This small molecule binds to this protein.
Small molecule (SMILES): O=C(O)[C@@H]1O[C@H](O[C@H]2[C@@H](OS(=O)(=O)O)O[C@@H](O)[C@H](NS(=O)(=O)O)[C@H]2O)[C@@H](OS(=O)(=O)O)[C@H](O)[C@@H]1O

Sequence of chain 2.F:
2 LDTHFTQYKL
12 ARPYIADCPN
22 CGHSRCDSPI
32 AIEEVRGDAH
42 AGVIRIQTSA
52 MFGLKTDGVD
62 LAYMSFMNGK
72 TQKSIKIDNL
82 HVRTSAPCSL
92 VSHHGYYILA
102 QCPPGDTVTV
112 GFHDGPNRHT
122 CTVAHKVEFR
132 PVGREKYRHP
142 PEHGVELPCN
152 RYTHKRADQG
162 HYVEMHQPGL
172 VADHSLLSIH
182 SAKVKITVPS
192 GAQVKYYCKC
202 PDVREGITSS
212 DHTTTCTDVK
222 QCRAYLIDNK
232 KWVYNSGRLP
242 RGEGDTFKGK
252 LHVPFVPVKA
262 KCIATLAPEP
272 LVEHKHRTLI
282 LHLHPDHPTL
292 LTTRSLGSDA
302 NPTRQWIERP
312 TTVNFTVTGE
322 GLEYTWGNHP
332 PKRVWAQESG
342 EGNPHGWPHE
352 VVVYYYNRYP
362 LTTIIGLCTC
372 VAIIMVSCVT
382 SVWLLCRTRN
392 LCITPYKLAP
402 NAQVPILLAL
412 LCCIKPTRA

Binding-site contacts:
Ligand atom OBE contacts residue HIS82 of chain 2.F at 2.9 Å (h-bond).
Ligand atom N2 contacts residue HIS114 of chain 2.H at 4.1 Å.
Ligand atom OAF contacts residue HIS114 of chain 2.H at 4.1 Å.
Ligand atom SBG contacts residue HIS82 of chain 2.F at 4.0 Å.
Ligand atom OBA contacts residue HIS114 of chain 2.D at 3.0 Å (h-bond).
Ligand atom SAG contacts residue HIS82 of chain 2.D at 3.7 Å.
Ligand atom C4 contacts residue ASN80 of chain 2.D at 4.0 Å.
Ligand atom SBG contacts residue HIS114 of chain 2.F at 3.5 Å (h-bond).
Ligand atom OAB contacts residue HIS114 of chain 2.H at 3.3 Å.
Ligand atom OBC contacts residue HIS114 of chain 2.D at 4.1 Å.
Ligand atom OBI contacts residue HIS114 of chain 2.F at 3.0 Å (h-bond).
Ligand atom C1 contacts residue HIS82 of chain 2.H at 3.7 Å.
Ligand atom OBF contacts residue HIS82 of chain 2.F at 3.9 Å.
Ligand atom O2 contacts residue HIS82 of chain 2.F at 4.0 Å.
Ligand atom OBF contacts residue HIS114 of chain 2.F at 3.9 Å.
Ligand atom OBI contacts residue HIS82 of chain 2.F at 2.9 Å.
Ligand atom C6 contacts residue ASN80 of chain 2.D at 3.8 Å.
Ligand atom SAG contacts residue HIS114 of chain 2.H at 4.1 Å.
Ligand atom O3 contacts residue HIS114 of chain 2.D at 3.3 Å (h-bond).
Ligand atom SBB contacts residue HIS82 of chain 2.F at 3.5 Å (h-bond).
Ligand atom C1 contacts residue HIS114 of chain 2.H at 3.5 Å.
Ligand atom O5 contacts residue HIS82 of chain 2.H at 3.2 Å (h-bond).
Ligand atom SAG contacts residue ASN80 of chain 2.D at 4.3 Å.
Ligand atom O4 contacts residue ASN80 of chain 2.D at 3.1 Å (h-bond).
Ligand atom SBB contacts residue HIS114 of chain 2.D at 4.2 Å.
Ligand atom O1 contacts residue HIS82 of chain 2.H at 3.6 Å.
Ligand atom O1 contacts residue HIS114 of chain 2.H at 2.8 Å (h-bond).
Ligand atom OBC contacts residue HIS82 of chain 2.F at 3.2 Å (h-bond).
Ligand atom OBA contacts residue HIS82 of chain 2.D at 4.3 Å.
Ligand atom C2 contacts residue HIS82 of chain 2.D at 4.2 Å.
Ligand atom O3 contacts residue HIS82 of chain 2.D at 3.9 Å.
Ligand atom O4 contacts residue HIS114 of chain 2.D at 3.6 Å.
Ligand atom O6B contacts residue ASN80 of chain 2.D at 3.0 Å (h-bond).
Ligand atom OAF contacts residue HIS82 of chain 2.D at 3.2 Å (h-bond).
Ligand atom OAB contacts residue ARG119 of chain 2.H at 3.5 Å.
Ligand atom OAH contacts residue ASN80 of chain 2.D at 3.2 Å (h-bond).
Ligand atom OAH contacts residue HIS82 of chain 2.D at 3.1 Å (h-bond).
Ligand atom C5 contacts residue HIS82 of chain 2.H at 4.0 Å.
Ligand atom OBH contacts residue HIS114 of chain 2.F at 3.1 Å (h-bond).
Ligand atom C3 contacts residue HIS82 of chain 2.D at 4.3 Å.

Sequence of chain 2.H:
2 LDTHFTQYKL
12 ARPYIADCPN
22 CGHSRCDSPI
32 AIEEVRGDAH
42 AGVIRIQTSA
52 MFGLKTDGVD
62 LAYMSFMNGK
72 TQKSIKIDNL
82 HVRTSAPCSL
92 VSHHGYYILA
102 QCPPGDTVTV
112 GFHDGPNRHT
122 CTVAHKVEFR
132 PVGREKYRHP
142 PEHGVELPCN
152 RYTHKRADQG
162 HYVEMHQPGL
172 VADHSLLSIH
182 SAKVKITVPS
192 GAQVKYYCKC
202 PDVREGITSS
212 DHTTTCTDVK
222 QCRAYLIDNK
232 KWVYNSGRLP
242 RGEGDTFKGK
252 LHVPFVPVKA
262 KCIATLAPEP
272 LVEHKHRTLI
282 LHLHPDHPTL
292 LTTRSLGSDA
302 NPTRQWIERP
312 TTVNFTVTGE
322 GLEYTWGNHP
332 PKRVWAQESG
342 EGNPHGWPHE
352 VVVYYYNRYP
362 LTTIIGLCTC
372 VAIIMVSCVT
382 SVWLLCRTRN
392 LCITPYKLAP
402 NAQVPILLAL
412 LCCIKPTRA

Sequence of chain 2.D:
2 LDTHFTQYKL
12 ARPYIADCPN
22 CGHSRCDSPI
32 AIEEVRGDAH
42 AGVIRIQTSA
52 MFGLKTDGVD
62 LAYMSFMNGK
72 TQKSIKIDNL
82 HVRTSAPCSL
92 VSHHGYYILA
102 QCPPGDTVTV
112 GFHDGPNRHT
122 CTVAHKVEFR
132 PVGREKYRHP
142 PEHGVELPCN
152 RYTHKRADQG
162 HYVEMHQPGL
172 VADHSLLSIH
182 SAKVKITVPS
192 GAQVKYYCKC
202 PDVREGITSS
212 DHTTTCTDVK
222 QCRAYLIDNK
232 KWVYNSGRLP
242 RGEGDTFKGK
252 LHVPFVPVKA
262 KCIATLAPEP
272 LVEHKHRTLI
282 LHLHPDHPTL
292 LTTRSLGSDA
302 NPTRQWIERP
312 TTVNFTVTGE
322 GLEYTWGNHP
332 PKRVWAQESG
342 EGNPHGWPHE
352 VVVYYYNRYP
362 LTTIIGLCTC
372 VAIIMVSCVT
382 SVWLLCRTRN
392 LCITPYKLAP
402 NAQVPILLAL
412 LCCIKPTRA